This small molecule binds to this protein.
Small molecule (SMILES): CC(=O)N[C@@H]1[C@@H](O)[C@H](O)[C@@H](CO)O[C@H]1O

Sequence of chain 1.I:
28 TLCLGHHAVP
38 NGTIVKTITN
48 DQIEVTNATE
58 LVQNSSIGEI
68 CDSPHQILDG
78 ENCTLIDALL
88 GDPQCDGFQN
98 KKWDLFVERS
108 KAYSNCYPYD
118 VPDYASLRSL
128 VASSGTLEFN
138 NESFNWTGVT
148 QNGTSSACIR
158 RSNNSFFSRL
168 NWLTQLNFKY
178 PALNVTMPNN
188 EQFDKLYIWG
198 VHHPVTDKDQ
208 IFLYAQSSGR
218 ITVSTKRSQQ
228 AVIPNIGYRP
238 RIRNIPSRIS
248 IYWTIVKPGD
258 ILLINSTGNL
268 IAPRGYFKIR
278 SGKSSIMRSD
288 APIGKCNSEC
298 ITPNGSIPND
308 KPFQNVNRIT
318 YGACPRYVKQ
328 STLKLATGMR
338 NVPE

Binding-site contacts:
Ligand atom C7 contacts residue ASN38 of chain 1.I at 3.2 Å.
Ligand atom O5 contacts residue PRO37 of chain 1.I at 4.1 Å.
Ligand atom O7 contacts residue ASN38 of chain 1.I at 3.2 Å (h-bond).
Ligand atom C2 contacts residue ASN38 of chain 1.I at 2.5 Å.
Ligand atom C3 contacts residue ASN38 of chain 1.I at 3.8 Å.
Ligand atom N2 contacts residue ASN38 of chain 1.I at 2.9 Å (h-bond).
Ligand atom C1 contacts residue ASN38 of chain 1.I at 1.4 Å.
Ligand atom C4 contacts residue ASN38 of chain 1.I at 4.2 Å.
Ligand atom O5 contacts residue ASN38 of chain 1.I at 2.4 Å (h-bond).
Ligand atom C5 contacts residue ASN38 of chain 1.I at 3.7 Å.
Ligand atom C8 contacts residue ASN38 of chain 1.I at 4.2 Å.
Ligand atom C1 contacts residue PRO37 of chain 1.I at 4.1 Å (hydrophobic).